Binding-site contacts:
Ligand atom C7 contacts residue TRP247 of chain 1.D at 4.3 Å (hydrophobic).
Ligand atom O4 contacts residue TRP247 of chain 1.D at 3.9 Å.
Ligand atom O3 contacts residue TRP247 of chain 1.D at 4.4 Å.
Ligand atom O5 contacts residue TRP247 of chain 1.D at 4.3 Å.
Ligand atom C2 contacts residue TRP247 of chain 1.D at 4.0 Å (hydrophobic).
Ligand atom C8 contacts residue TRP247 of chain 1.D at 4.2 Å (hydrophobic).
Ligand atom C1 contacts residue TRP247 of chain 1.D at 3.8 Å (hydrophobic).
Ligand atom O5 contacts residue ASN221 of chain 1.D at 2.8 Å (h-bond).
Ligand atom O1 contacts residue ASN221 of chain 1.D at 3.8 Å.
Ligand atom C6 contacts residue TRP247 of chain 1.D at 4.5 Å (hydrophobic).
Ligand atom O1 contacts residue TRP247 of chain 1.D at 4.5 Å.
Ligand atom C4 contacts residue TRP247 of chain 1.D at 4.0 Å (hydrophobic).
Ligand atom C5 contacts residue TRP247 of chain 1.D at 3.7 Å (hydrophobic).
Ligand atom C1 contacts residue ASN221 of chain 1.D at 3.6 Å.
Ligand atom C6 contacts residue ASN221 of chain 1.D at 3.2 Å.
Ligand atom O1 contacts residue ALA220 of chain 1.D at 4.2 Å.
Ligand atom N2 contacts residue TRP247 of chain 1.D at 3.6 Å.
Ligand atom C3 contacts residue TRP247 of chain 1.D at 3.7 Å (hydrophobic).
Ligand atom C5 contacts residue ASN221 of chain 1.D at 3.4 Å.
Ligand atom O6 contacts residue ASN221 of chain 1.D at 4.3 Å.

The protein below binds the small molecule below.
Small molecule (SMILES): CC(=O)N[C@@H]1[C@@H](O)[C@H](O)[C@@H](CO)O[C@H]1O

Sequence of chain 1.D:
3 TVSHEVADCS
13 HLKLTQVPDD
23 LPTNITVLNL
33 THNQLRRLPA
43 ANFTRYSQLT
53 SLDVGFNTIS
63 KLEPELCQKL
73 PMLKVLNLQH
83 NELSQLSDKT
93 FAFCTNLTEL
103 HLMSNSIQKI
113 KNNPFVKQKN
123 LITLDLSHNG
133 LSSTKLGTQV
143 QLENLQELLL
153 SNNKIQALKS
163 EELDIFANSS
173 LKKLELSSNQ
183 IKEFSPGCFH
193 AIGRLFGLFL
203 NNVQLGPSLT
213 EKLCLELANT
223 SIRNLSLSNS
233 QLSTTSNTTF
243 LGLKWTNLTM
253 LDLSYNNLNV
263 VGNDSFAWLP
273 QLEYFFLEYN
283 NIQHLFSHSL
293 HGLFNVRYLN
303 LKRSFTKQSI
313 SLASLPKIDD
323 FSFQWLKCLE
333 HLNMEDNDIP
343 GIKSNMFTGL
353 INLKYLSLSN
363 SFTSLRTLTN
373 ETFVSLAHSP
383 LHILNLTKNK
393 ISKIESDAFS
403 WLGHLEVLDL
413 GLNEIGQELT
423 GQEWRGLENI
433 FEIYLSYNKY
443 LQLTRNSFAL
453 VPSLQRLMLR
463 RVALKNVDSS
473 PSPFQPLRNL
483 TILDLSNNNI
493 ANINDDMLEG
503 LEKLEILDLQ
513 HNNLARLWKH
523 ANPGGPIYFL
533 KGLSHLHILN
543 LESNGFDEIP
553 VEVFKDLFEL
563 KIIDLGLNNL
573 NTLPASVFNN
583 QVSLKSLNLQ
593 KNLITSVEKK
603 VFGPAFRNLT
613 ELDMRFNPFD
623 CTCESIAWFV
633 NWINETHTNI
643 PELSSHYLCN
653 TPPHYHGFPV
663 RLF